Binding-site contacts:
Ligand atom C8 contacts residue LEU79 of chain 1.A at 4.2 Å (hydrophobic).
Ligand atom C6 contacts residue HIS119 of chain 1.A at 3.7 Å.
Ligand atom C1 contacts residue ASN80 of chain 1.A at 1.5 Å.
Ligand atom O6 contacts residue ASN80 of chain 1.A at 4.2 Å.
Ligand atom O7 contacts residue ASN80 of chain 1.A at 3.0 Å (h-bond).
Ligand atom C5 contacts residue HIS119 of chain 1.A at 4.1 Å.
Ligand atom N2 contacts residue ASN80 of chain 1.A at 2.9 Å (h-bond).
Ligand atom O5 contacts residue ASN80 of chain 1.A at 2.4 Å (h-bond).
Ligand atom O7 contacts residue PRO78 of chain 1.A at 3.7 Å.
Ligand atom C4 contacts residue ASN80 of chain 1.A at 4.2 Å.
Ligand atom C2 contacts residue ASN80 of chain 1.A at 2.5 Å.
Ligand atom O5 contacts residue HIS119 of chain 1.A at 3.4 Å.
Ligand atom C1 contacts residue HIS119 of chain 1.A at 4.3 Å.
Ligand atom C3 contacts residue ASN80 of chain 1.A at 3.8 Å.
Ligand atom C5 contacts residue ASN80 of chain 1.A at 3.7 Å.
Ligand atom C7 contacts residue PRO78 of chain 1.A at 4.4 Å (hydrophobic).
Ligand atom O6 contacts residue HIS119 of chain 1.A at 2.8 Å.
Ligand atom C8 contacts residue ASN80 of chain 1.A at 4.3 Å.
Ligand atom C8 contacts residue PRO78 of chain 1.A at 4.3 Å (hydrophobic).
Ligand atom C7 contacts residue ASN80 of chain 1.A at 3.1 Å.

This small molecule binds to this protein.
Small molecule (SMILES): CC(=O)N[C@H]1[C@H](O[C@H]2[C@H](O)[C@@H](NC(C)=O)CO[C@@H]2CO)O[C@H](CO)[C@@H](O)[C@@H]1O

Sequence of chain 1.A:
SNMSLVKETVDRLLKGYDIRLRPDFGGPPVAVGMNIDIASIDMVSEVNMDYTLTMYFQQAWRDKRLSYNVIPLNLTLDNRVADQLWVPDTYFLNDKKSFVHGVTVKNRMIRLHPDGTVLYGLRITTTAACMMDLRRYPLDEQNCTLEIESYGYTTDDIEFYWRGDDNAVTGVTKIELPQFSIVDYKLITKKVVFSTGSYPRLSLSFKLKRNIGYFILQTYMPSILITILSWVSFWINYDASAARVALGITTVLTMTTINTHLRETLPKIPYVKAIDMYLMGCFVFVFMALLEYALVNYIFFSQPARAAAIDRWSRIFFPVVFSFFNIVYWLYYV